Binding-site contacts:
Ligand atom C1 contacts residue ASN105 of chain 1.A at 3.2 Å.
Ligand atom C1 contacts residue ARG288 of chain 1.A at 3.9 Å.
Ligand atom O1 contacts residue ARG288 of chain 1.A at 3.8 Å.
Ligand atom C4 contacts residue THR290 of chain 1.A at 3.5 Å.
Ligand atom C3 contacts residue ARG288 of chain 1.A at 4.3 Å.
Ligand atom O4 contacts residue THR290 of chain 1.A at 2.3 Å (h-bond).
Ligand atom O2 contacts residue ARG288 of chain 1.A at 3.9 Å.
Ligand atom O4 contacts residue LEU272 of chain 1.A at 3.8 Å.
Ligand atom O2 contacts residue ASN105 of chain 1.A at 3.0 Å (h-bond).
Ligand atom C3 contacts residue THR290 of chain 1.A at 3.2 Å.
Ligand atom O4 contacts residue ARG288 of chain 1.A at 2.7 Å (salt-bridge).
Ligand atom C2 contacts residue ASN105 of chain 1.A at 3.2 Å.
Ligand atom C4 contacts residue ARG288 of chain 1.A at 3.2 Å.
Ligand atom C2 contacts residue THR290 of chain 1.A at 4.2 Å.
Ligand atom O2 contacts residue THR290 of chain 1.A at 4.2 Å.
Ligand atom C2 contacts residue ARG288 of chain 1.A at 4.3 Å.

The small molecule below binds the protein below.
Small molecule (SMILES): [O]C[C@H](O)CCO

Sequence of chain 1.A:
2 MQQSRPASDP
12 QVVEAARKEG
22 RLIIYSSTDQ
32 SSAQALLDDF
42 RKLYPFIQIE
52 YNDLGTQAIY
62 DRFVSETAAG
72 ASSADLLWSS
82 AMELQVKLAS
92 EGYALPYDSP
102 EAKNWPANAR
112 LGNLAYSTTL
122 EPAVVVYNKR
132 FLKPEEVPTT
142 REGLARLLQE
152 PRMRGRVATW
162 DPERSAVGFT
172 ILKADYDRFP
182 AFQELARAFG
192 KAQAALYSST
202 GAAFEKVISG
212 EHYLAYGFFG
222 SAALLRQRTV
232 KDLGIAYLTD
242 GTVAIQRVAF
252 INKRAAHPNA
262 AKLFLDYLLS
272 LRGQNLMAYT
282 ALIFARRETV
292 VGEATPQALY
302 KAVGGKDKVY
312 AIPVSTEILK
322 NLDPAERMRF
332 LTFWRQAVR